Binding-site contacts:
Ligand atom C5 contacts residue ASN120 of chain 1.B at 3.7 Å.
Ligand atom O6 contacts residue VAL125 of chain 1.B at 4.2 Å.
Ligand atom C8 contacts residue ALA121 of chain 1.B at 4.0 Å (hydrophobic).
Ligand atom O5 contacts residue VAL125 of chain 1.B at 4.1 Å.
Ligand atom N2 contacts residue THR122 of chain 1.B at 3.1 Å (h-bond).
Ligand atom C3 contacts residue THR122 of chain 1.B at 4.0 Å.
Ligand atom O5 contacts residue ASN120 of chain 1.B at 2.4 Å (h-bond).
Ligand atom C5 contacts residue VAL125 of chain 1.B at 4.1 Å (hydrophobic).
Ligand atom C7 contacts residue ASN120 of chain 1.B at 3.4 Å.
Ligand atom C1 contacts residue ASN120 of chain 1.B at 1.4 Å.
Ligand atom C1 contacts residue ASN123 of chain 1.B at 3.8 Å.
Ligand atom C7 contacts residue THR122 of chain 1.B at 4.1 Å.
Ligand atom O7 contacts residue ASN120 of chain 1.B at 3.5 Å (h-bond).
Ligand atom C8 contacts residue THR122 of chain 1.B at 3.7 Å.
Ligand atom C2 contacts residue ASN120 of chain 1.B at 2.4 Å.
Ligand atom C1 contacts residue THR122 of chain 1.B at 3.7 Å.
Ligand atom C3 contacts residue ASN123 of chain 1.B at 4.3 Å.
Ligand atom C4 contacts residue ASN120 of chain 1.B at 4.2 Å.
Ligand atom C3 contacts residue ASN120 of chain 1.B at 3.8 Å.
Ligand atom O7 contacts residue PHE152 of chain 1.B at 4.1 Å.
Ligand atom C8 contacts residue ASN120 of chain 1.B at 4.5 Å.
Ligand atom C6 contacts residue VAL125 of chain 1.B at 3.7 Å (hydrophobic).
Ligand atom C5 contacts residue ASN123 of chain 1.B at 4.3 Å.
Ligand atom N2 contacts residue ASN120 of chain 1.B at 2.8 Å (h-bond).
Ligand atom C2 contacts residue ASN123 of chain 1.B at 4.5 Å.
Ligand atom C2 contacts residue THR122 of chain 1.B at 3.8 Å.
Ligand atom O5 contacts residue ASN123 of chain 1.B at 4.4 Å.

Sequence of chain 1.B:
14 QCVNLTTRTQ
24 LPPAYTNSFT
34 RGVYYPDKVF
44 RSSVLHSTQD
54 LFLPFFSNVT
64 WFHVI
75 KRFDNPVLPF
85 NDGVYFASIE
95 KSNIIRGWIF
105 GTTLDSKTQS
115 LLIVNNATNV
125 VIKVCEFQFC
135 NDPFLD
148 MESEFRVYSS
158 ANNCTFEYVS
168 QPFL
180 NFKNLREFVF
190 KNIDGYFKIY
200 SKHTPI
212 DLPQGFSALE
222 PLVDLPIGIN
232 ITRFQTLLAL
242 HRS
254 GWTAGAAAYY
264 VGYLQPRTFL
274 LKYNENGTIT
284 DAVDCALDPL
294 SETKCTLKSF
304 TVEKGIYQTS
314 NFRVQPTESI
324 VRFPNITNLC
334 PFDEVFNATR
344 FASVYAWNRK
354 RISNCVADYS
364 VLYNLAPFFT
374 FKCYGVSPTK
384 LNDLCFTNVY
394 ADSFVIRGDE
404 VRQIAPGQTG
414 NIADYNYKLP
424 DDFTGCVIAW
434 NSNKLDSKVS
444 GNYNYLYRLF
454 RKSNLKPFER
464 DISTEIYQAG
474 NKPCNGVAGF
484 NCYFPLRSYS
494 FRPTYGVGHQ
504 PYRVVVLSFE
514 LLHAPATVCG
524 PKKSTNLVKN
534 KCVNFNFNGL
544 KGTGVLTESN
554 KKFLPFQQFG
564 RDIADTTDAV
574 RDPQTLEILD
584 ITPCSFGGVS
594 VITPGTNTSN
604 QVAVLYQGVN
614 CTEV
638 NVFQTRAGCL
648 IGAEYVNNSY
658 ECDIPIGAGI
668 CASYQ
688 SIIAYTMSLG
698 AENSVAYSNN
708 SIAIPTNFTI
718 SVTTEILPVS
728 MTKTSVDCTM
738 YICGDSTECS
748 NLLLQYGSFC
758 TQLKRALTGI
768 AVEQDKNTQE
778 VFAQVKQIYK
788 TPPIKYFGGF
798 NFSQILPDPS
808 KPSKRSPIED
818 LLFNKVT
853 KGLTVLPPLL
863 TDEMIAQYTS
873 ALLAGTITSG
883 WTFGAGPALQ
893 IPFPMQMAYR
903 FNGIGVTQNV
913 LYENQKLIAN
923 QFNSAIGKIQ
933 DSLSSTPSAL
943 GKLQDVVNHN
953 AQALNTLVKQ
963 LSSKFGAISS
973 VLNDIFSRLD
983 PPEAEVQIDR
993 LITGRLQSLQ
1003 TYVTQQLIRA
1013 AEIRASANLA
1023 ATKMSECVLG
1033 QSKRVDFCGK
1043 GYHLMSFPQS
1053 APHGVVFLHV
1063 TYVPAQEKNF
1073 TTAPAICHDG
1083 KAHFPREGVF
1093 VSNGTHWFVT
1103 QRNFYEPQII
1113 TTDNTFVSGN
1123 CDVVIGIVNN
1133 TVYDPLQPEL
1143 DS

The small molecule below binds the protein below.
Small molecule (SMILES): CC(=O)N[C@@H]1[C@@H](O)[C@H](O)[C@@H](CO)O[C@H]1O